A small-molecule ligand and the protein it binds are described below.
Small molecule (SMILES): O=C(O)[C@@H]1O[C@H](O[C@H]2[C@@H](OS(=O)(=O)O)O[C@@H](O)[C@H](NS(=O)(=O)O)[C@H]2O)[C@@H](OS(=O)(=O)O)[C@H](O)[C@@H]1O

Sequence of chain 4.B:
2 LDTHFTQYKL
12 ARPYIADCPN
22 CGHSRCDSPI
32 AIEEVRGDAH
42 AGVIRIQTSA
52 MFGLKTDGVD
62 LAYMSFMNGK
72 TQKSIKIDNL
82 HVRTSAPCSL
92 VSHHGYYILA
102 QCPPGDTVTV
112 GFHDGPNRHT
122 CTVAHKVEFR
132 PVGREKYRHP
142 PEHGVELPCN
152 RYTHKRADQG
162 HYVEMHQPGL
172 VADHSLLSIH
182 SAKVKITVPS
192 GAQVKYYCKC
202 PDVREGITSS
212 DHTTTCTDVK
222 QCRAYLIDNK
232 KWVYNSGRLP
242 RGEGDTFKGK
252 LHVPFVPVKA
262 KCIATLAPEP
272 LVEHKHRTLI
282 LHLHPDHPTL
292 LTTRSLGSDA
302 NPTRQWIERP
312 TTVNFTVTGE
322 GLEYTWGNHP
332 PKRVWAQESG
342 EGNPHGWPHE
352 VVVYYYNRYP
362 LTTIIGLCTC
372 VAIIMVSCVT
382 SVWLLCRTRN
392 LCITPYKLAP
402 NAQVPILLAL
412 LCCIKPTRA

Binding-site contacts:
Ligand atom O3 contacts residue LYS156 of chain 4.B at 3.0 Å.
Ligand atom O6B contacts residue ARG157 of chain 4.B at 3.3 Å (salt-bridge).
Ligand atom SAG contacts residue ARG157 of chain 4.B at 3.6 Å (salt-bridge).
Ligand atom O4 contacts residue HIS155 of chain 4.B at 3.5 Å (h-bond).
Ligand atom OBI contacts residue LYS156 of chain 4.B at 4.0 Å.
Ligand atom C3 contacts residue ARG157 of chain 4.B at 3.7 Å.
Ligand atom O6B contacts residue LEU62 of chain 4.B at 4.0 Å.
Ligand atom C4 contacts residue LYS156 of chain 4.B at 4.0 Å.
Ligand atom OAF contacts residue THR4 of chain 4.B at 2.9 Å (h-bond).
Ligand atom O3 contacts residue ARG157 of chain 4.B at 3.3 Å (salt-bridge).
Ligand atom O5B contacts residue LYS156 of chain 4.B at 3.3 Å.
Ligand atom C5 contacts residue HIS155 of chain 4.B at 4.0 Å.
Ligand atom C3 contacts residue LYS156 of chain 4.B at 4.0 Å.
Ligand atom C6 contacts residue SER93 of chain 4.B at 4.0 Å.
Ligand atom O6B contacts residue HIS155 of chain 4.B at 3.3 Å (h-bond).
Ligand atom OAH contacts residue ARG157 of chain 4.B at 3.1 Å (salt-bridge).
Ligand atom OAH contacts residue ASP3 of chain 4.B at 4.0 Å.
Ligand atom OAH contacts residue THR4 of chain 4.B at 3.7 Å.
Ligand atom C2 contacts residue ALA158 of chain 4.B at 3.7 Å (hydrophobic).
Ligand atom O6A contacts residue HIS94 of chain 4.B at 3.2 Å (h-bond).
Ligand atom O4 contacts residue SER93 of chain 4.B at 3.0 Å (h-bond).
Ligand atom O6A contacts residue HIS155 of chain 4.B at 3.8 Å.
Ligand atom O5 contacts residue ARG157 of chain 4.B at 3.8 Å.
Ligand atom O5 contacts residue HIS155 of chain 4.B at 3.6 Å.
Ligand atom O5 contacts residue LYS156 of chain 4.B at 3.4 Å.
Ligand atom C5 contacts residue LEU62 of chain 4.B at 3.8 Å (hydrophobic).
Ligand atom O6A contacts residue LEU62 of chain 4.B at 3.4 Å.
Ligand atom SAG contacts residue THR4 of chain 4.B at 3.9 Å.
Ligand atom C6 contacts residue HIS94 of chain 4.B at 3.9 Å.
Ligand atom O6B contacts residue LYS156 of chain 4.B at 3.3 Å.
Ligand atom OAH contacts residue LEU2 of chain 4.B at 2.8 Å (h-bond).
Ligand atom O3 contacts residue ALA158 of chain 4.B at 3.0 Å (h-bond).
Ligand atom O4 contacts residue LYS156 of chain 4.B at 3.5 Å.
Ligand atom OAF contacts residue ARG157 of chain 4.B at 2.8 Å (salt-bridge).
Ligand atom C6 contacts residue LEU62 of chain 4.B at 3.5 Å (hydrophobic).
Ligand atom C3 contacts residue ALA158 of chain 4.B at 4.0 Å (hydrophobic).
Ligand atom O6A contacts residue SER93 of chain 4.B at 3.2 Å.
Ligand atom O6B contacts residue HIS94 of chain 4.B at 4.0 Å.
Ligand atom OAF contacts residue ALA158 of chain 4.B at 3.3 Å.
Ligand atom C6 contacts residue HIS155 of chain 4.B at 3.4 Å.